Sequence of chain 1.C:
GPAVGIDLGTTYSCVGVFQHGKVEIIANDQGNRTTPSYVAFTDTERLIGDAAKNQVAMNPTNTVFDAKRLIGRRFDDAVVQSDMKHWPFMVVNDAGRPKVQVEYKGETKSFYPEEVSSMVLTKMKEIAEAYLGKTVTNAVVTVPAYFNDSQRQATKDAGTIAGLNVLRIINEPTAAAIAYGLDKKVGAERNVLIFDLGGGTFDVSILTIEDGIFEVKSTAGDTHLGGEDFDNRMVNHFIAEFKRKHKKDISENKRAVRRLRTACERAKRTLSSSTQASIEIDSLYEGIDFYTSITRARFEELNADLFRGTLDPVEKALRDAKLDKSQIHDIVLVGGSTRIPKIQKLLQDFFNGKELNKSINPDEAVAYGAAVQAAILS

This small molecule binds to this protein.
Small molecule (SMILES): Nc1nccc2ccccc12

Binding-site contacts:
Ligand atom N1 contacts residue ARG347 of chain 1.C at 3.9 Å.
Ligand atom N1 contacts residue ARG277 of chain 1.C at 3.4 Å.
Ligand atom N3 contacts residue SER345 of chain 1.C at 4.2 Å.
Ligand atom N3 contacts residue SER280 of chain 1.C at 4.3 Å.
Ligand atom C8 contacts residue ARG347 of chain 1.C at 3.6 Å.
Ligand atom C11 contacts residue GLY344 of chain 1.C at 3.8 Å.
Ligand atom C4 contacts residue LYS276 of chain 1.C at 3.9 Å.
Ligand atom N1 contacts residue SER280 of chain 1.C at 2.6 Å (h-bond).
Ligand atom C6 contacts residue ARG277 of chain 1.C at 4.2 Å.
Ligand atom N3 contacts residue GLY344 of chain 1.C at 3.6 Å (h-bond).
Ligand atom C4 contacts residue GLY344 of chain 1.C at 3.2 Å.
Ligand atom C2 contacts residue ARG347 of chain 1.C at 3.9 Å.
Ligand atom C5 contacts residue GLY344 of chain 1.C at 3.1 Å.
Ligand atom C7 contacts residue GLY344 of chain 1.C at 4.0 Å.
Ligand atom C7 contacts residue ARG347 of chain 1.C at 4.0 Å.
Ligand atom C9 contacts residue ARG347 of chain 1.C at 3.7 Å.
Ligand atom N3 contacts residue ILE348 of chain 1.C at 3.9 Å.
Ligand atom N3 contacts residue LYS276 of chain 1.C at 4.2 Å.
Ligand atom N1 contacts residue LYS276 of chain 1.C at 4.1 Å.
Ligand atom C8 contacts residue ARG277 of chain 1.C at 3.8 Å.
Ligand atom C5 contacts residue LYS276 of chain 1.C at 4.2 Å.
Ligand atom C11 contacts residue ARG277 of chain 1.C at 3.6 Å.
Ligand atom C5 contacts residue SER345 of chain 1.C at 3.6 Å.
Ligand atom C6 contacts residue GLY344 of chain 1.C at 3.4 Å.
Ligand atom C8 contacts residue ASP371 of chain 1.C at 4.0 Å.
Ligand atom C7 contacts residue ASP371 of chain 1.C at 4.2 Å.
Ligand atom C11 contacts residue ARG347 of chain 1.C at 3.9 Å.
Ligand atom C2 contacts residue GLY344 of chain 1.C at 3.8 Å.
Ligand atom C7 contacts residue ARG277 of chain 1.C at 4.3 Å.
Ligand atom C9 contacts residue ARG277 of chain 1.C at 3.4 Å.
Ligand atom N3 contacts residue ARG347 of chain 1.C at 4.3 Å.
Ligand atom C2 contacts residue SER280 of chain 1.C at 3.8 Å.
Ligand atom C10 contacts residue ARG277 of chain 1.C at 3.4 Å.
Ligand atom C10 contacts residue ARG347 of chain 1.C at 3.5 Å.
Ligand atom C2 contacts residue ARG277 of chain 1.C at 4.0 Å.
Ligand atom C4 contacts residue SER345 of chain 1.C at 3.5 Å.